Sequence of chain 2.A:
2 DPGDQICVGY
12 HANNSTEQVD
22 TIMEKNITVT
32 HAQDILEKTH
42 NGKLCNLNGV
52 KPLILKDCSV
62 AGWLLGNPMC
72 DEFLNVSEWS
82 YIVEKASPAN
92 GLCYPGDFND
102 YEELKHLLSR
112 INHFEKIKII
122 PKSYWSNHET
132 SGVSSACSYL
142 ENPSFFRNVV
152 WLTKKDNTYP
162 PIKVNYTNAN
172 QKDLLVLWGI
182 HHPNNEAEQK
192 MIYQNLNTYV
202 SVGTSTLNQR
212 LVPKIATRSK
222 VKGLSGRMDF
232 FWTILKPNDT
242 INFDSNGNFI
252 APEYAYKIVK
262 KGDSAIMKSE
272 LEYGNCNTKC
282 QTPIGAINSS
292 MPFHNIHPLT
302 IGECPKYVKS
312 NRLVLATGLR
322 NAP

The protein below binds the small molecule below.
Small molecule (SMILES): CC(=O)N[C@@H]1[C@@H](O[C@@H]2O[C@H](CO)[C@H](O)[C@H](O[C@]3(C(=O)O)C[C@H](O)[C@@H](NC(C)=O)[C@H]([C@H](O)[C@H](O)CO)O3)[C@H]2O)[C@H](O)[C@@H](CO)O[C@H]1O

Binding-site contacts:
Ligand atom N5 contacts residue VAL134 of chain 2.A at 3.1 Å (h-bond).
Ligand atom O1A contacts residue SER135 of chain 2.A at 2.9 Å (h-bond).
Ligand atom C9 contacts residue HIS182 of chain 2.A at 3.3 Å.
Ligand atom C10 contacts residue TRP152 of chain 2.A at 3.8 Å (hydrophobic).
Ligand atom O8 contacts residue TRP152 of chain 2.A at 4.0 Å.
Ligand atom N2 contacts residue LYS221 of chain 2.A at 4.2 Å.
Ligand atom O1A contacts residue SER136 of chain 2.A at 3.9 Å.
Ligand atom C11 contacts residue THR154 of chain 2.A at 3.9 Å.
Ligand atom C9 contacts residue GLU189 of chain 2.A at 3.2 Å.
Ligand atom C10 contacts residue VAL134 of chain 2.A at 4.1 Å (hydrophobic).
Ligand atom C5 contacts residue LEU225 of chain 2.A at 3.7 Å (hydrophobic).
Ligand atom O9 contacts residue GLY227 of chain 2.A at 4.1 Å.
Ligand atom C1 contacts residue SER135 of chain 2.A at 3.6 Å.
Ligand atom O7 contacts residue ILE193 of chain 2.A at 3.6 Å.
Ligand atom O10 contacts residue ILE193 of chain 2.A at 3.3 Å.
Ligand atom C6 contacts residue SER136 of chain 2.A at 4.1 Å.
Ligand atom C5 contacts residue VAL134 of chain 2.A at 3.7 Å (hydrophobic).
Ligand atom O4 contacts residue VAL134 of chain 2.A at 3.3 Å (h-bond).
Ligand atom O9 contacts residue ASN185 of chain 2.A at 3.5 Å (h-bond).
Ligand atom C9 contacts residue TYR95 of chain 2.A at 3.5 Å (hydrophobic).
Ligand atom O8 contacts residue TYR95 of chain 2.A at 2.8 Å (h-bond).
Ligand atom N5 contacts residue TRP152 of chain 2.A at 4.0 Å.
Ligand atom C4 contacts residue VAL134 of chain 2.A at 3.1 Å (hydrophobic).
Ligand atom O1A contacts residue LEU225 of chain 2.A at 3.6 Å.
Ligand atom C8 contacts residue TYR95 of chain 2.A at 3.8 Å (hydrophobic).
Ligand atom C1 contacts residue SER136 of chain 2.A at 3.7 Å.
Ligand atom O1B contacts residue SER136 of chain 2.A at 2.9 Å (h-bond).
Ligand atom C11 contacts residue VAL134 of chain 2.A at 3.7 Å (hydrophobic).
Ligand atom C11 contacts residue GLY133 of chain 2.A at 3.6 Å.
Ligand atom C7 contacts residue ILE193 of chain 2.A at 4.1 Å (hydrophobic).
Ligand atom C7 contacts residue TRP152 of chain 2.A at 3.9 Å (hydrophobic).
Ligand atom O6 contacts residue GLY224 of chain 2.A at 3.7 Å.
Ligand atom O7 contacts residue MET192 of chain 2.A at 3.9 Å.
Ligand atom C11 contacts residue TRP152 of chain 2.A at 3.6 Å (hydrophobic).
Ligand atom O9 contacts residue HIS182 of chain 2.A at 3.4 Å (h-bond).
Ligand atom C3 contacts residue LEU225 of chain 2.A at 4.1 Å (hydrophobic).
Ligand atom C9 contacts residue ILE193 of chain 2.A at 3.9 Å (hydrophobic).
Ligand atom O1B contacts residue SER135 of chain 2.A at 3.6 Å.
Ligand atom O9 contacts residue TYR95 of chain 2.A at 3.1 Å (h-bond).
Ligand atom O9 contacts residue GLU189 of chain 2.A at 2.7 Å (salt-bridge).